Sequence of chain 1.G:
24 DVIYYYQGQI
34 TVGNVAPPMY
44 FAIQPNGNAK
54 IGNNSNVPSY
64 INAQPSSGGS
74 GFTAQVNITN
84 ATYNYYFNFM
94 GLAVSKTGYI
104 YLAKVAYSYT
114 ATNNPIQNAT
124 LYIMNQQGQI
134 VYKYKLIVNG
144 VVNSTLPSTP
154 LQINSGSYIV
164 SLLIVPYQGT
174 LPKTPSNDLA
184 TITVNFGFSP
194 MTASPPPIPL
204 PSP

This small molecule binds to this protein.
Small molecule (SMILES): CC(=O)N[C@H]1[C@H](O[C@H]2[C@H](O)[C@@H](NC(C)=O)CO[C@@H]2CO)O[C@H](CO[C@H]2O[C@H](CO)[C@@H](O)[C@H](O)[C@@H]2O)[C@@H](O[C@H]2O[C@H](CO)[C@@H](O)[C@H](O)[C@@H]2O)[C@@H]1O[C@@H]1O[C@H](CS(=O)(=O)O)[C@@H](O[C@@H]2O[C@H](CO)[C@@H](O)[C@H](O)[C@H]2O)[C@H](O)[C@H]1O

Binding-site contacts:
Ligand atom C2 contacts residue ASN121 of chain 1.F at 2.5 Å.
Ligand atom O7 contacts residue ASN121 of chain 1.F at 3.2 Å (h-bond).
Ligand atom N2 contacts residue ASN121 of chain 1.F at 2.9 Å (h-bond).
Ligand atom O6 contacts residue LYS138 of chain 1.F at 4.3 Å.
Ligand atom O5 contacts residue PRO206 of chain 1.G at 4.4 Å.
Ligand atom C1 contacts residue GLN120 of chain 1.F at 4.4 Å.
Ligand atom C5 contacts residue ASN121 of chain 1.F at 3.5 Å.
Ligand atom C7 contacts residue VAL168 of chain 1.F at 4.0 Å (hydrophobic).
Ligand atom C8 contacts residue VAL168 of chain 1.F at 3.4 Å (hydrophobic).
Ligand atom C2 contacts residue GLN120 of chain 1.F at 4.3 Å.
Ligand atom O6 contacts residue VAL141 of chain 1.F at 3.2 Å.
Ligand atom C5 contacts residue VAL141 of chain 1.F at 4.2 Å (hydrophobic).
Ligand atom C6 contacts residue LYS138 of chain 1.F at 4.0 Å.
Ligand atom O4 contacts residue ASN142 of chain 1.F at 4.1 Å.
Ligand atom O7 contacts residue VAL168 of chain 1.F at 4.0 Å.
Ligand atom C7 contacts residue GLN120 of chain 1.F at 3.9 Å.
Ligand atom C7 contacts residue ASN121 of chain 1.F at 3.3 Å.
Ligand atom O5 contacts residue ASN121 of chain 1.F at 2.3 Å (h-bond).
Ligand atom C4 contacts residue ASN142 of chain 1.F at 4.5 Å.
Ligand atom C8 contacts residue GLN120 of chain 1.F at 3.7 Å.
Ligand atom O6 contacts residue ASN142 of chain 1.F at 3.9 Å.
Ligand atom C3 contacts residue ASN121 of chain 1.F at 3.7 Å.
Ligand atom O7 contacts residue PRO206 of chain 1.G at 3.5 Å.
Ligand atom C6 contacts residue VAL141 of chain 1.F at 4.0 Å (hydrophobic).
Ligand atom C1 contacts residue ASN121 of chain 1.F at 1.4 Å.
Ligand atom N2 contacts residue GLN120 of chain 1.F at 3.3 Å (h-bond).
Ligand atom C5 contacts residue ASN142 of chain 1.F at 3.9 Å.
Ligand atom O7 contacts residue TYR86 of chain 1.F at 4.0 Å.
Ligand atom C4 contacts residue ASN121 of chain 1.F at 4.2 Å.

Sequence of chain 1.F:
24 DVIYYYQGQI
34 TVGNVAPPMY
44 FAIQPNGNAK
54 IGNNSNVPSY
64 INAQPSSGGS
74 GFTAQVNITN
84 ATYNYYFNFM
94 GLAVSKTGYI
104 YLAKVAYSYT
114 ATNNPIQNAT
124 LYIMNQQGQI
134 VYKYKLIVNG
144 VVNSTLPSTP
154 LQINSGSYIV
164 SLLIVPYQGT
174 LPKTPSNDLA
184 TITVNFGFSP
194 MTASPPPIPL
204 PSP